Sequence of chain 1.A:
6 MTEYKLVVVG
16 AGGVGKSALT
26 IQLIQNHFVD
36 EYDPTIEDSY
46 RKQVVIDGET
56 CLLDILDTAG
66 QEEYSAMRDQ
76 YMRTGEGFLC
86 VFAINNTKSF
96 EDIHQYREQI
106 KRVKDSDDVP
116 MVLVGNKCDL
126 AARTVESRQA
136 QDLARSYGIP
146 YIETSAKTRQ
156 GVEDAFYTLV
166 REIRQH

Binding-site contacts:
Ligand atom N1 contacts residue ASP124 of chain 1.A at 2.8 Å (salt-bridge).
Ligand atom O6 contacts residue ALA151 of chain 1.A at 2.9 Å (h-bond).
Ligand atom O2G contacts residue MG1 of chain 1.C at 2.2 Å.
Ligand atom O6 contacts residue ASN121 of chain 1.A at 3.3 Å (h-bond).
Ligand atom O1A contacts residue GLY20 of chain 1.A at 3.3 Å.
Ligand atom O1G contacts residue LYS21 of chain 1.A at 2.7 Å (salt-bridge).
Ligand atom O1B contacts residue GLY18 of chain 1.A at 3.5 Å (h-bond).
Ligand atom O6 contacts residue LYS122 of chain 1.A at 3.4 Å.
Ligand atom O2B contacts residue SER22 of chain 1.A at 2.9 Å (h-bond).
Ligand atom O1B contacts residue VAL19 of chain 1.A at 3.3 Å (h-bond).
Ligand atom N2 contacts residue LEU125 of chain 1.A at 3.4 Å.
Ligand atom O2' contacts residue VAL34 of chain 1.A at 2.7 Å (h-bond).
Ligand atom O1B contacts residue LYS21 of chain 1.A at 2.8 Å (salt-bridge).
Ligand atom O2B contacts residue MG1 of chain 1.C at 2.3 Å.
Ligand atom O1G contacts residue GLY65 of chain 1.A at 2.9 Å (h-bond).
Ligand atom N2 contacts residue ASP124 of chain 1.A at 2.9 Å (salt-bridge).
Ligand atom O1A contacts residue ALA23 of chain 1.A at 2.8 Å (h-bond).
Ligand atom O2' contacts residue ASP35 of chain 1.A at 3.3 Å.
Ligand atom O3A contacts residue GLY20 of chain 1.A at 3.2 Å (h-bond).
Ligand atom C8 contacts residue ALA23 of chain 1.A at 3.6 Å (hydrophobic).
Ligand atom O1G contacts residue GLY17 of chain 1.A at 3.5 Å.
Ligand atom O1G contacts residue ALA64 of chain 1.A at 3.6 Å.
Ligand atom O6 contacts residue SER150 of chain 1.A at 3.5 Å.
Ligand atom PB contacts residue MG1 of chain 1.C at 3.4 Å.
Ligand atom N3B contacts residue TYR37 of chain 1.A at 3.2 Å.
Ligand atom O1B contacts residue GLY20 of chain 1.A at 3.0 Å (h-bond).
Ligand atom O2' contacts residue PHE33 of chain 1.A at 3.4 Å.
Ligand atom C6 contacts residue ASP124 of chain 1.A at 3.5 Å.
Ligand atom O4' contacts residue LYS122 of chain 1.A at 3.1 Å (salt-bridge).
Ligand atom O3G contacts residue TYR37 of chain 1.A at 2.8 Å (h-bond).
Ligand atom PG contacts residue MG1 of chain 1.C at 3.3 Å.
Ligand atom C2' contacts residue VAL34 of chain 1.A at 3.5 Å (hydrophobic).
Ligand atom O2B contacts residue LYS21 of chain 1.A at 3.6 Å (salt-bridge).
Ligand atom O2A contacts residue TYR37 of chain 1.A at 3.0 Å.
Ligand atom N3B contacts residue GLY18 of chain 1.A at 3.1 Å (h-bond).
Ligand atom N3B contacts residue MG1 of chain 1.C at 3.6 Å.
Ligand atom O6 contacts residue ASP124 of chain 1.A at 3.5 Å (salt-bridge).
Ligand atom O1A contacts residue SER22 of chain 1.A at 3.4 Å (h-bond).
Ligand atom N7 contacts residue ASN121 of chain 1.A at 3.1 Å (h-bond).
Ligand atom C5' contacts residue GLY18 of chain 1.A at 3.6 Å.

A protein and the small-molecule ligand that binds it are described below.
Small molecule (SMILES): Nc1nc2c(ncn2[C@@H]2O[C@H](CO[P](=O)(O)O[P](=O)(O)NP(=O)(O)O)[C@@H](O)[C@H]2O)c(=O)[nH]1